Binding-site contacts:
Ligand atom O2' contacts residue ARG327 of chain 1.L at 1.3 Å (salt-bridge).
Ligand atom N7 contacts residue GLY418 of chain 1.L at 3.4 Å.
Ligand atom P contacts residue GLY392 of chain 1.L at 3.6 Å.
Ligand atom O3P contacts residue ILE335 of chain 1.L at 3.1 Å (h-bond).
Ligand atom O2P contacts residue SER334 of chain 1.L at 3.2 Å (h-bond).
Ligand atom O3P contacts residue SER334 of chain 1.L at 2.5 Å (h-bond).
Ligand atom C2 contacts residue GLN446 of chain 1.L at 3.7 Å.
Ligand atom O5' contacts residue GLY370 of chain 1.L at 3.4 Å.
Ligand atom O6 contacts residue GLY418 of chain 1.L at 3.4 Å.
Ligand atom O5' contacts residue GLY392 of chain 1.L at 3.3 Å.
Ligand atom O1P contacts residue SER334 of chain 1.L at 3.1 Å (h-bond).
Ligand atom N7 contacts residue MET419 of chain 1.L at 3.3 Å (h-bond).
Ligand atom O3P contacts residue GLY333 of chain 1.L at 3.3 Å.
Ligand atom C4 contacts residue NAD1 of chain 1.ZA at 3.4 Å.
Ligand atom C3' contacts residue ARG327 of chain 1.L at 2.9 Å.
Ligand atom O6 contacts residue NAD1 of chain 1.ZA at 3.7 Å.
Ligand atom O3' contacts residue ASP369 of chain 1.L at 3.2 Å.
Ligand atom O2P contacts residue GLY392 of chain 1.L at 3.1 Å (h-bond).
Ligand atom C6 contacts residue NAD1 of chain 1.ZA at 3.4 Å.
Ligand atom C2 contacts residue NAD1 of chain 1.ZA at 3.5 Å.
Ligand atom O1P contacts residue GLY392 of chain 1.L at 3.6 Å.
Ligand atom O1P contacts residue GLY371 of chain 1.L at 3.0 Å (h-bond).
Ligand atom O6 contacts residue GLY420 of chain 1.L at 3.2 Å (h-bond).
Ligand atom O6 contacts residue GLY447 of chain 1.L at 3.3 Å.
Ligand atom P contacts residue SER334 of chain 1.L at 3.2 Å.
Ligand atom C5 contacts residue ILE335 of chain 1.L at 3.6 Å (hydrophobic).
Ligand atom O3' contacts residue ARG327 of chain 1.L at 2.5 Å (salt-bridge).
Ligand atom C2' contacts residue MET75 of chain 1.L at 3.7 Å (hydrophobic).
Ligand atom N3 contacts residue NAD1 of chain 1.ZA at 3.3 Å (h-bond).
Ligand atom N7 contacts residue ILE335 of chain 1.L at 3.3 Å.
Ligand atom C1' contacts residue ARG327 of chain 1.L at 3.4 Å.
Ligand atom O2P contacts residue SER393 of chain 1.L at 2.5 Å (h-bond).
Ligand atom O2P contacts residue TYR416 of chain 1.L at 2.7 Å (h-bond).
Ligand atom C5 contacts residue NAD1 of chain 1.ZA at 3.5 Å.
Ligand atom N1 contacts residue NAD1 of chain 1.ZA at 3.5 Å.
Ligand atom N1 contacts residue GLN446 of chain 1.L at 2.8 Å (h-bond).
Ligand atom P contacts residue SER393 of chain 1.L at 3.6 Å.
Ligand atom C2 contacts residue CYS336 of chain 1.L at 3.6 Å (hydrophobic).
Ligand atom O2' contacts residue MET75 of chain 1.L at 3.5 Å.
Ligand atom C2' contacts residue ARG327 of chain 1.L at 2.5 Å.

Sequence of chain 1.L:
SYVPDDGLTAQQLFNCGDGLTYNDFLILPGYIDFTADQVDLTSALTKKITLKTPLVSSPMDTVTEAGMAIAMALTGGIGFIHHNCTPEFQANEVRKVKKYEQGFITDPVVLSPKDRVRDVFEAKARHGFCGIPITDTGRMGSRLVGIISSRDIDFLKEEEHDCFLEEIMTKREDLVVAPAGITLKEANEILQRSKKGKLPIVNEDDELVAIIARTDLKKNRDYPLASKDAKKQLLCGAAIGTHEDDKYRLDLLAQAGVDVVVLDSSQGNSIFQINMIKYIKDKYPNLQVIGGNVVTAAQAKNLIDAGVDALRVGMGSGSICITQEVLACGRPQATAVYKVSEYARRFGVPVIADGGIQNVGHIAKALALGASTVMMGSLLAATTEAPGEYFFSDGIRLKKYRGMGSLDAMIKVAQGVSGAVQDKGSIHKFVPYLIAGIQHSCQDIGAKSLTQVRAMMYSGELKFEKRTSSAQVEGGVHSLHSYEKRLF

The protein below binds the small molecule below.
Small molecule (SMILES): O=c1[nH]cnc2c1ncn2[C@@H]1O[C@H](COP(=O)(O)O)[C@@H](O)[C@H]1O